Binding-site contacts:
Ligand atom O2P contacts residue ARG32 of chain 2.A at 2.7 Å (salt-bridge).
Ligand atom OD1 contacts residue PHE54 of chain 2.A at 3.5 Å.
Ligand atom CD2 contacts residue ASN49 of chain 1.A at 3.4 Å.
Ligand atom CB contacts residue TRP67 of chain 2.A at 3.5 Å (hydrophobic).
Ligand atom O3P contacts residue SER36 of chain 2.A at 2.8 Å (h-bond).
Ligand atom CE1 contacts residue SER42 of chain 2.A at 3.7 Å.
Ligand atom O contacts residue ARG13 of chain 2.A at 2.6 Å (salt-bridge).
Ligand atom O1P contacts residue SER34 of chain 2.A at 2.9 Å (h-bond).
Ligand atom CG contacts residue LYS55 of chain 2.A at 3.7 Å.
Ligand atom N contacts residue ARG13 of chain 2.A at 3.3 Å (salt-bridge).
Ligand atom ND2 contacts residue LYS55 of chain 2.A at 3.0 Å (salt-bridge).
Ligand atom CG2 contacts residue HIS53 of chain 2.A at 3.7 Å.
Ligand atom P contacts residue SER34 of chain 2.A at 3.6 Å.
Ligand atom CG contacts residue SER36 of chain 2.A at 3.5 Å.
Ligand atom P contacts residue SER36 of chain 2.A at 3.5 Å.
Ligand atom CG1 contacts residue PHE54 of chain 2.A at 3.7 Å (hydrophobic).
Ligand atom O1P contacts residue SER42 of chain 2.A at 2.7 Å (h-bond).
Ligand atom CD1 contacts residue LYS55 of chain 2.A at 3.7 Å.
Ligand atom N contacts residue HIS53 of chain 2.A at 3.0 Å (h-bond).
Ligand atom C contacts residue ARG13 of chain 2.A at 3.5 Å.
Ligand atom N contacts residue GLU18 of chain 1.A at 3.7 Å.
Ligand atom O3P contacts residue SER34 of chain 2.A at 3.5 Å (h-bond).
Ligand atom C contacts residue HIS53 of chain 2.A at 3.7 Å.
Ligand atom O2P contacts residue ARG13 of chain 2.A at 3.1 Å (salt-bridge).
Ligand atom OH contacts residue SER36 of chain 2.A at 3.1 Å (h-bond).
Ligand atom CE1 contacts residue ARG13 of chain 2.A at 3.5 Å.
Ligand atom O contacts residue ASN49 of chain 1.A at 3.0 Å (h-bond).
Ligand atom O contacts residue TRP67 of chain 2.A at 3.7 Å.
Ligand atom O contacts residue ASN49 of chain 1.A at 3.4 Å.
Ligand atom CE2 contacts residue VAL51 of chain 1.A at 3.7 Å (hydrophobic).
Ligand atom CB contacts residue PHE54 of chain 2.A at 3.6 Å (hydrophobic).
Ligand atom CZ contacts residue ARG13 of chain 2.A at 3.6 Å.
Ligand atom CA contacts residue HIS53 of chain 2.A at 3.4 Å.
Ligand atom ND2 contacts residue LEU66 of chain 2.A at 3.0 Å (h-bond).
Ligand atom CA contacts residue TRP67 of chain 2.A at 3.5 Å (hydrophobic).
Ligand atom O1P contacts residue ARG32 of chain 2.A at 3.2 Å (salt-bridge).
Ligand atom OD1 contacts residue LYS55 of chain 2.A at 3.0 Å (salt-bridge).
Ligand atom ND2 contacts residue LEU57 of chain 2.A at 3.3 Å.
Ligand atom CE2 contacts residue ASP50 of chain 1.A at 3.5 Å.
Ligand atom CB contacts residue ARG13 of chain 2.A at 3.6 Å.

This protein binds this small molecule.
Small molecule (SMILES): CC(C)[C@H](NC(=O)[C@H](CC(N)=O)NC(=O)[C@@H](NC(=O)[C@H](Cc1ccc(OP(=O)(O)O)cc1)NC(=O)[C@H](Cc1ccccc1)NC(=O)[C@@H]1CCCN1C(=O)[C@@H](N)CCCCN)C(C)C)C(N)=O

Sequence of chain 2.A:
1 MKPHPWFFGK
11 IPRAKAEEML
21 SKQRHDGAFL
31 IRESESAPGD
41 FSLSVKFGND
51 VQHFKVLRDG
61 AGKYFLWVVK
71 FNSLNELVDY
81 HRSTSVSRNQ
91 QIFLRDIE

Sequence of chain 1.A:
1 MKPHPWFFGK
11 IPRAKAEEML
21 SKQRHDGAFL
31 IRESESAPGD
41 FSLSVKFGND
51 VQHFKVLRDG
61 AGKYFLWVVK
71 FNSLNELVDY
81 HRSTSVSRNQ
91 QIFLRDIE